A protein and the small-molecule ligand that binds it are described below.
Small molecule (SMILES): O=c1ccn([C@@H]2O[C@H](CO[P](=O)(O)O[P](=O)(O)O[C@H]3OC[C@@H](O)[C@H](O)[C@H]3O)[C@@H](O)[C@H]2O)c(=O)[nH]1

Binding-site contacts:
Ligand atom O4' contacts residue THR91 of chain 1.A at 2.8 Å (h-bond).
Ligand atom O2D contacts residue ASP36 of chain 1.A at 2.5 Å (salt-bridge).
Ligand atom O2' contacts residue THR131 of chain 1.A at 3.1 Å (h-bond).
Ligand atom O5' contacts residue ARG346 of chain 1.A at 3.0 Å (salt-bridge).
Ligand atom C2D contacts residue ASP36 of chain 1.A at 3.5 Å.
Ligand atom C4D contacts residue ASP36 of chain 1.A at 3.6 Å.
Ligand atom O4' contacts residue LYS279 of chain 1.A at 3.2 Å (salt-bridge).
Ligand atom O3' contacts residue SER130 of chain 1.A at 3.3 Å.
Ligand atom PB contacts residue VAL15 of chain 1.A at 3.7 Å.
Ligand atom C3D contacts residue ASP36 of chain 1.A at 3.4 Å.
Ligand atom O2' contacts residue SER130 of chain 1.A at 3.2 Å.
Ligand atom O3D contacts residue ARG41 of chain 1.A at 3.0 Å (salt-bridge).
Ligand atom C6 contacts residue ASN90 of chain 1.A at 3.4 Å.
Ligand atom O1A contacts residue TYR14 of chain 1.A at 3.4 Å (h-bond).
Ligand atom O3A contacts residue ARG346 of chain 1.A at 3.4 Å (salt-bridge).
Ligand atom O5' contacts residue SER275 of chain 1.A at 3.1 Å (h-bond).
Ligand atom O4D contacts residue VAL89 of chain 1.A at 3.6 Å.
Ligand atom N1 contacts residue VAL89 of chain 1.A at 3.6 Å.
Ligand atom O2' contacts residue VAL15 of chain 1.A at 3.3 Å.
Ligand atom C6 contacts residue VAL89 of chain 1.A at 3.6 Å (hydrophobic).
Ligand atom O2B contacts residue TYR14 of chain 1.A at 3.4 Å.
Ligand atom O3D contacts residue ASP36 of chain 1.A at 2.5 Å (salt-bridge).
Ligand atom O2B contacts residue ARG346 of chain 1.A at 2.6 Å (salt-bridge).
Ligand atom O2 contacts residue VAL37 of chain 1.A at 3.0 Å (h-bond).
Ligand atom O2D contacts residue VAL37 of chain 1.A at 3.6 Å.
Ligand atom C1D contacts residue ASP36 of chain 1.A at 3.3 Å.
Ligand atom C5' contacts residue ASN90 of chain 1.A at 3.7 Å.
Ligand atom O4D contacts residue GLY11 of chain 1.A at 3.6 Å.
Ligand atom O2A contacts residue ARG346 of chain 1.A at 3.6 Å.
Ligand atom O4' contacts residue ASN90 of chain 1.A at 3.5 Å.
Ligand atom C2 contacts residue VAL37 of chain 1.A at 3.5 Å (hydrophobic).
Ligand atom C2' contacts residue THR131 of chain 1.A at 3.3 Å.
Ligand atom O2 contacts residue ASP36 of chain 1.A at 3.5 Å (salt-bridge).
Ligand atom O1A contacts residue ARG41 of chain 1.A at 3.4 Å (salt-bridge).
Ligand atom O3B contacts residue VAL15 of chain 1.A at 3.4 Å.
Ligand atom O1B contacts residue VAL15 of chain 1.A at 2.9 Å (h-bond).
Ligand atom C5' contacts residue ARG346 of chain 1.A at 3.5 Å.
Ligand atom O1B contacts residue TYR14 of chain 1.A at 3.2 Å (h-bond).
Ligand atom O1A contacts residue GLY13 of chain 1.A at 3.6 Å.
Ligand atom O5D contacts residue GLY13 of chain 1.A at 3.5 Å.

Sequence of chain 1.A:
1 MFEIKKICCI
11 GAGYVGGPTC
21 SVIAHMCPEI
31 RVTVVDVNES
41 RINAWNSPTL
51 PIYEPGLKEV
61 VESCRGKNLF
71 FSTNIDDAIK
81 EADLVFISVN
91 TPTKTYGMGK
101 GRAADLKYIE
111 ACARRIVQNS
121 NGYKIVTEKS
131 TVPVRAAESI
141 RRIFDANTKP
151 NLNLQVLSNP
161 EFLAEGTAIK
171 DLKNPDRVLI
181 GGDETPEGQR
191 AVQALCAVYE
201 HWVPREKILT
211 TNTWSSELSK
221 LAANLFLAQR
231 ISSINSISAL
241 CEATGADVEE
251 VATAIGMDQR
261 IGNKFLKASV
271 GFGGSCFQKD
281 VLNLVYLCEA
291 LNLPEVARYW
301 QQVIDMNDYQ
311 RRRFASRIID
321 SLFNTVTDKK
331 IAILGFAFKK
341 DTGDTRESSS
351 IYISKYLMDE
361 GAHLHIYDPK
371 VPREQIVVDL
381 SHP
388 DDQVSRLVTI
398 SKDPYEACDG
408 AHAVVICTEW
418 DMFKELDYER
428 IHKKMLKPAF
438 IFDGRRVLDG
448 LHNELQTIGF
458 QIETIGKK